Sequence of chain 2.F:
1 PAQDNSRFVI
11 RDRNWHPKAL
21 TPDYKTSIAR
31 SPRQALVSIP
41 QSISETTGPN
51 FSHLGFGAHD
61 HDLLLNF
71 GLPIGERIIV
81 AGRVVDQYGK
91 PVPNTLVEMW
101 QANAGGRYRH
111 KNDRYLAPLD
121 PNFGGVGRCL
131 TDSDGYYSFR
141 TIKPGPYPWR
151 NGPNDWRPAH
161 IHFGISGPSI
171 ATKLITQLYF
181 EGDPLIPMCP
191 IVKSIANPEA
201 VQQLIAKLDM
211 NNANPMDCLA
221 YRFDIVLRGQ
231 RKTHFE

Sequence of chain 2.E:
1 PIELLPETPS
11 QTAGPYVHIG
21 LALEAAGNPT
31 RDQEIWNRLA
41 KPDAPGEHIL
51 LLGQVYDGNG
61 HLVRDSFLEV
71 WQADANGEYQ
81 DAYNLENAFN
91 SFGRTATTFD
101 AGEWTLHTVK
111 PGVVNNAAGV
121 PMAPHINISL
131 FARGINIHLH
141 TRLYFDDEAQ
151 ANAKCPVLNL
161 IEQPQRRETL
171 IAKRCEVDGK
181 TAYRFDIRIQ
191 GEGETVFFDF

Binding-site contacts:
Ligand atom O1 contacts residue PRO15 of chain 2.E at 3.6 Å.
Ligand atom C5 contacts residue PRO15 of chain 2.E at 4.0 Å (hydrophobic).
Ligand atom C6 contacts residue ARG157 of chain 2.F at 4.0 Å.
Ligand atom C4 contacts residue FE1 of chain 2.S at 3.5 Å.
Ligand atom C4 contacts residue GLY14 of chain 2.E at 3.5 Å.
Ligand atom C6 contacts residue ILE191 of chain 2.F at 3.4 Å (hydrophobic).
Ligand atom C3 contacts residue FE1 of chain 2.S at 2.8 Å.
Ligand atom O3 contacts residue HIS162 of chain 2.F at 2.9 Å (h-bond).
Ligand atom C2 contacts residue FE1 of chain 2.S at 3.6 Å.
Ligand atom O3 contacts residue FE1 of chain 2.S at 2.0 Å.
Ligand atom O3 contacts residue TYR108 of chain 2.F at 3.1 Å (h-bond).
Ligand atom C1 contacts residue TYR147 of chain 2.F at 4.0 Å (hydrophobic).
Ligand atom O3 contacts residue PRO15 of chain 2.E at 4.0 Å.
Ligand atom C3 contacts residue HIS162 of chain 2.F at 3.8 Å.
Ligand atom O1 contacts residue TRP149 of chain 2.F at 3.8 Å.
Ligand atom C5 contacts residue THR12 of chain 2.E at 3.9 Å.
Ligand atom C4 contacts residue PRO15 of chain 2.E at 3.8 Å (hydrophobic).
Ligand atom C4 contacts residue TYR147 of chain 2.F at 3.9 Å (hydrophobic).
Ligand atom C2 contacts residue PRO15 of chain 2.E at 3.4 Å (hydrophobic).
Ligand atom C4 contacts residue HIS162 of chain 2.F at 3.4 Å.
Ligand atom O3 contacts residue TYR16 of chain 2.E at 4.0 Å.
Ligand atom O3 contacts residue HIS160 of chain 2.F at 3.9 Å.
Ligand atom C3 contacts residue TYR147 of chain 2.F at 3.0 Å (hydrophobic).
Ligand atom C5 contacts residue ARG157 of chain 2.F at 3.5 Å.
Ligand atom C1 contacts residue PRO15 of chain 2.E at 3.7 Å (hydrophobic).
Ligand atom C2 contacts residue TYR147 of chain 2.F at 3.0 Å (hydrophobic).
Ligand atom C8 contacts residue PRO15 of chain 2.E at 3.6 Å (hydrophobic).
Ligand atom C5 contacts residue ILE191 of chain 2.F at 3.5 Å (hydrophobic).
Ligand atom C3 contacts residue PRO15 of chain 2.E at 3.5 Å (hydrophobic).
Ligand atom O3 contacts residue TYR147 of chain 2.F at 2.8 Å (h-bond).
Ligand atom C5 contacts residue GLY14 of chain 2.E at 3.8 Å.
Ligand atom C7 contacts residue TRP149 of chain 2.F at 3.3 Å (hydrophobic).
Ligand atom C4 contacts residue GLN177 of chain 2.F at 4.1 Å.
Ligand atom C3 contacts residue GLY14 of chain 2.E at 4.1 Å.
Ligand atom C8 contacts residue TRP149 of chain 2.F at 3.6 Å (hydrophobic).
Ligand atom C6 contacts residue PRO15 of chain 2.E at 3.9 Å (hydrophobic).
Ligand atom O2 contacts residue TRP149 of chain 2.F at 3.6 Å.
Ligand atom O2 contacts residue PRO15 of chain 2.E at 3.6 Å.
Ligand atom C4 contacts residue ARG157 of chain 2.F at 3.6 Å.
Ligand atom C7 contacts residue TYR147 of chain 2.F at 4.2 Å (hydrophobic).

The protein below binds the small molecule below.
Small molecule (SMILES): O=C(O)Cc1cccc(O)c1